A protein and the small-molecule ligand that binds it are described below.
Small molecule (SMILES): OC1CN(C(c2ccccc2)c2ccccc2)C1

Sequence of chain 1.A:
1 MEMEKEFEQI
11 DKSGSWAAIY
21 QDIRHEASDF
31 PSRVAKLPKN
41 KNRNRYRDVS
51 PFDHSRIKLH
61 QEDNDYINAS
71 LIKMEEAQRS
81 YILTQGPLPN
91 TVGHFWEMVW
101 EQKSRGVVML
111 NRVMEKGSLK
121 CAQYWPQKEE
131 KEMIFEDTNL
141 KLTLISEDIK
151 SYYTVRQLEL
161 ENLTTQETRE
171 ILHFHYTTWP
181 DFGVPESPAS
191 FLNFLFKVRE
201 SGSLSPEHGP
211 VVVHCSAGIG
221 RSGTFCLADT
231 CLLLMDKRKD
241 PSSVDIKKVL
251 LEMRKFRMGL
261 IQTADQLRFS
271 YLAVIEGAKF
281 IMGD

Binding-site contacts:
Ligand atom C12 contacts residue MET235 of chain 1.A at 4.2 Å (hydrophobic).
Ligand atom C10 contacts residue ILE281 of chain 1.A at 4.2 Å (hydrophobic).
Ligand atom C10 contacts residue ASP236 of chain 1.A at 3.2 Å.
Ligand atom C4 contacts residue ASP236 of chain 1.A at 3.8 Å.
Ligand atom C8 contacts residue MET282 of chain 1.A at 4.3 Å (hydrophobic).
Ligand atom C14 contacts residue ILE281 of chain 1.A at 3.5 Å (hydrophobic).
Ligand atom C11 contacts residue ASP236 of chain 1.A at 4.5 Å.
Ligand atom C13 contacts residue MET235 of chain 1.A at 3.8 Å (hydrophobic).
Ligand atom C14 contacts residue LEU232 of chain 1.A at 3.8 Å (hydrophobic).
Ligand atom C1 contacts residue ASP236 of chain 1.A at 4.4 Å.
Ligand atom N contacts residue MET282 of chain 1.A at 4.3 Å.
Ligand atom C11 contacts residue MET282 of chain 1.A at 3.5 Å (hydrophobic).
Ligand atom C13 contacts residue ILE281 of chain 1.A at 3.7 Å (hydrophobic).
Ligand atom C15 contacts residue ASP236 of chain 1.A at 3.1 Å.
Ligand atom C10 contacts residue MET282 of chain 1.A at 4.3 Å (hydrophobic).
Ligand atom C2 contacts residue ILE281 of chain 1.A at 4.2 Å (hydrophobic).
Ligand atom C3 contacts residue ASP236 of chain 1.A at 2.9 Å.
Ligand atom C15 contacts residue ILE281 of chain 1.A at 3.7 Å (hydrophobic).
Ligand atom C14 contacts residue ASP236 of chain 1.A at 3.8 Å.
Ligand atom C12 contacts residue ILE281 of chain 1.A at 3.6 Å (hydrophobic).
Ligand atom C5 contacts residue ASP236 of chain 1.A at 3.8 Å.
Ligand atom C2 contacts residue ASP236 of chain 1.A at 3.8 Å.
Ligand atom C9 contacts residue MET282 of chain 1.A at 3.8 Å (hydrophobic).
Ligand atom C13 contacts residue LEU232 of chain 1.A at 4.3 Å (hydrophobic).
Ligand atom C12 contacts residue MET282 of chain 1.A at 3.7 Å (hydrophobic).
Ligand atom C11 contacts residue ILE281 of chain 1.A at 4.1 Å (hydrophobic).
Ligand atom C4 contacts residue MET282 of chain 1.A at 4.2 Å (hydrophobic).
Ligand atom N contacts residue ASP236 of chain 1.A at 3.8 Å.
Ligand atom C14 contacts residue MET235 of chain 1.A at 4.2 Å (hydrophobic).